Sequence of chain 1.C:
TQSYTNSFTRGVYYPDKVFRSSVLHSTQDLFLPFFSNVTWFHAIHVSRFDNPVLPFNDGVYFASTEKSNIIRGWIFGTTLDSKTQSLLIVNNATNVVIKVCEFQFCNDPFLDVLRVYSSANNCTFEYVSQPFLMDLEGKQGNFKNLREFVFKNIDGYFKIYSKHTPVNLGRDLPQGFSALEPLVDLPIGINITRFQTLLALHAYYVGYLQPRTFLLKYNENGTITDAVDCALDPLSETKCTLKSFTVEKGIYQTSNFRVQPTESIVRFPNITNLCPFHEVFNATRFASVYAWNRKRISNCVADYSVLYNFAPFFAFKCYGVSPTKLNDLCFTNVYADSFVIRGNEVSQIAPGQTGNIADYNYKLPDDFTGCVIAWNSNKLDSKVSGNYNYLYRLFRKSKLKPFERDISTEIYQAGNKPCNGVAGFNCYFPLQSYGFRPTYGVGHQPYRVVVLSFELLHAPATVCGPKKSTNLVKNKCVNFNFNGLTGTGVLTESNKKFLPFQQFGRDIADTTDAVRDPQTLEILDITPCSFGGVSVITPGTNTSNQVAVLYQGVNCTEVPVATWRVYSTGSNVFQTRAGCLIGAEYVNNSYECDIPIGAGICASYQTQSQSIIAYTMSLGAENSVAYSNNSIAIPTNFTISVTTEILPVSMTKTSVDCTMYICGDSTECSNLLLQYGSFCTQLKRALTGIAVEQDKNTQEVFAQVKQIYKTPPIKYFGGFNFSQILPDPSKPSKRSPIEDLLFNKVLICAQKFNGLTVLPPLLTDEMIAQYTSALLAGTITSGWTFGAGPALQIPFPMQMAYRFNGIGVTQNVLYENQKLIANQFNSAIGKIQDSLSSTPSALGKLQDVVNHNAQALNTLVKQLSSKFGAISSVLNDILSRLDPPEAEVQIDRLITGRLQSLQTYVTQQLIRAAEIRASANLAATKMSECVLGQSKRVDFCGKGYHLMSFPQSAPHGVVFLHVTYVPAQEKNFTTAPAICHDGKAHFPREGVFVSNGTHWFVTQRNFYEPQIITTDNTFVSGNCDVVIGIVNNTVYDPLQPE

This protein binds this small molecule.
Small molecule (SMILES): CC(=O)N[C@@H]1[C@@H](O)[C@H](O)[C@@H](CO)O[C@H]1O

Binding-site contacts:
Ligand atom O6 contacts residue ASN613 of chain 1.C at 4.5 Å.
Ligand atom N2 contacts residue ASN613 of chain 1.C at 2.9 Å (h-bond).
Ligand atom C8 contacts residue GLU616 of chain 1.C at 4.2 Å.
Ligand atom C5 contacts residue ASN613 of chain 1.C at 3.7 Å.
Ligand atom C8 contacts residue THR615 of chain 1.C at 3.5 Å.
Ligand atom C7 contacts residue ASN613 of chain 1.C at 3.9 Å.
Ligand atom C3 contacts residue ASN613 of chain 1.C at 3.8 Å.
Ligand atom C7 contacts residue THR615 of chain 1.C at 3.5 Å.
Ligand atom C1 contacts residue ASN613 of chain 1.C at 1.4 Å.
Ligand atom N2 contacts residue GLU616 of chain 1.C at 4.0 Å.
Ligand atom O5 contacts residue ASN613 of chain 1.C at 2.4 Å (h-bond).
Ligand atom C2 contacts residue THR615 of chain 1.C at 4.0 Å.
Ligand atom O7 contacts residue THR615 of chain 1.C at 4.4 Å.
Ligand atom C1 contacts residue THR615 of chain 1.C at 3.9 Å.
Ligand atom C2 contacts residue ASN613 of chain 1.C at 2.4 Å.
Ligand atom N2 contacts residue THR615 of chain 1.C at 3.2 Å (h-bond).
Ligand atom O7 contacts residue ASN613 of chain 1.C at 4.5 Å.
Ligand atom C4 contacts residue ASN613 of chain 1.C at 4.2 Å.